The small molecule below binds the protein below.
Small molecule (SMILES): CC(=O)N[C@@H]1[C@@H](O)[C@H](O)[C@@H](CO)O[C@H]1O

Binding-site contacts:
Ligand atom C4 contacts residue LEU922 of chain 1.A at 4.0 Å (hydrophobic).
Ligand atom C4 contacts residue ASN717 of chain 1.A at 4.2 Å.
Ligand atom C5 contacts residue ASN717 of chain 1.A at 3.7 Å.
Ligand atom C7 contacts residue ASN717 of chain 1.A at 3.7 Å.
Ligand atom C5 contacts residue LEU922 of chain 1.A at 3.9 Å (hydrophobic).
Ligand atom C1 contacts residue ASN717 of chain 1.A at 1.4 Å.
Ligand atom C3 contacts residue ASN717 of chain 1.A at 3.8 Å.
Ligand atom C2 contacts residue ASN717 of chain 1.A at 2.4 Å.
Ligand atom O5 contacts residue GLN1071 of chain 1.A at 3.6 Å.
Ligand atom C1 contacts residue LEU922 of chain 1.A at 4.5 Å (hydrophobic).
Ligand atom C2 contacts residue GLN1071 of chain 1.A at 4.4 Å.
Ligand atom C3 contacts residue LEU922 of chain 1.A at 3.7 Å (hydrophobic).
Ligand atom O7 contacts residue ASN717 of chain 1.A at 4.1 Å.
Ligand atom C1 contacts residue GLN1071 of chain 1.A at 3.9 Å.
Ligand atom O4 contacts residue LEU922 of chain 1.A at 3.8 Å.
Ligand atom N2 contacts residue ASN717 of chain 1.A at 2.9 Å (h-bond).
Ligand atom O7 contacts residue GLN1071 of chain 1.A at 4.4 Å.
Ligand atom O5 contacts residue ASN717 of chain 1.A at 2.4 Å (h-bond).

Sequence of chain 1.A:
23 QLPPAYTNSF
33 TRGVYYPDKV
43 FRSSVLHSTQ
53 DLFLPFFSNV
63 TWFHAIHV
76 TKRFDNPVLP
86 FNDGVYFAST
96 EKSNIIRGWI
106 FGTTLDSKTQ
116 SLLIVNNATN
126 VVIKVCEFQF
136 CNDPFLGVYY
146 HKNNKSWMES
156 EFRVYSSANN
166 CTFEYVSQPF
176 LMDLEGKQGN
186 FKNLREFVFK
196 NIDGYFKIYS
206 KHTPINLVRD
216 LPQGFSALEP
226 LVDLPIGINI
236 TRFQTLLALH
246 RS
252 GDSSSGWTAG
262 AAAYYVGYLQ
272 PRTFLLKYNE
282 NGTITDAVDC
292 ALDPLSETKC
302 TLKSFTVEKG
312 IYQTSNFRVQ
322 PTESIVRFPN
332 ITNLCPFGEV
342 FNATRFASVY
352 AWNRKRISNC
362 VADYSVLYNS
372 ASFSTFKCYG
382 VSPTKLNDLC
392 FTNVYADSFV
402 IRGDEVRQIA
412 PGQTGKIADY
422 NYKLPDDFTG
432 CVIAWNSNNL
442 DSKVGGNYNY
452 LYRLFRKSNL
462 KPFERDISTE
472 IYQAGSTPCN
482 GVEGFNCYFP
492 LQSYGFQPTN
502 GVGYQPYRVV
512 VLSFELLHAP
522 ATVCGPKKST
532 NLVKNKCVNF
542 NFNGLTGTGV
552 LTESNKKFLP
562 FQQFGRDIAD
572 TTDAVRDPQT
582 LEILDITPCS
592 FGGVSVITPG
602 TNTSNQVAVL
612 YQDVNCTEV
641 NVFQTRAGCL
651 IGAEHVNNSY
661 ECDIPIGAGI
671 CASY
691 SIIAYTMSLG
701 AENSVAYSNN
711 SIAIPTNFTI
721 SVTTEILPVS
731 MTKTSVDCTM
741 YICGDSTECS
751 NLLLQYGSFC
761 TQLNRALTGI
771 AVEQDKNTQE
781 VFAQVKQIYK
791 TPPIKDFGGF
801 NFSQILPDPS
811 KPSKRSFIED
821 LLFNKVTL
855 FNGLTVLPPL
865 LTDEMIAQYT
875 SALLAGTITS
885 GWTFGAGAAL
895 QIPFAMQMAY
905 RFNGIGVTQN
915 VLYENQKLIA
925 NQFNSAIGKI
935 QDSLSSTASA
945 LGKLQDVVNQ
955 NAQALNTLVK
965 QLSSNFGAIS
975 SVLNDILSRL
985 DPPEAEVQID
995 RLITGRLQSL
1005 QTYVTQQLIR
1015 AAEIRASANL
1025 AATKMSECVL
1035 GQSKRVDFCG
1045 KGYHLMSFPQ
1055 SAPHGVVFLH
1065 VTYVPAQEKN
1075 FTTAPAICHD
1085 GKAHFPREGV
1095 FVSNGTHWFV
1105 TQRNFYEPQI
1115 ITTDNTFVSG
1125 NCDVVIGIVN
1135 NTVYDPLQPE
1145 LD